The small molecule below binds the protein below.
Small molecule (SMILES): CC(=O)N[C@@H]1[C@@H](O)[C@H](O)[C@@H](CO)O[C@H]1O

Binding-site contacts:
Ligand atom C8 contacts residue LYS7 of chain 1.B at 3.7 Å.
Ligand atom C7 contacts residue ASN11 of chain 1.B at 3.2 Å.
Ligand atom C2 contacts residue THR13 of chain 1.B at 3.6 Å.
Ligand atom N2 contacts residue THR13 of chain 1.B at 3.7 Å.
Ligand atom O6 contacts residue ASN11 of chain 1.B at 4.4 Å.
Ligand atom O6 contacts residue GLY12 of chain 1.B at 4.1 Å.
Ligand atom C2 contacts residue ASN11 of chain 1.B at 2.4 Å.
Ligand atom C5 contacts residue ASN11 of chain 1.B at 3.7 Å.
Ligand atom O7 contacts residue ASN11 of chain 1.B at 3.4 Å (h-bond).
Ligand atom O5 contacts residue ASN11 of chain 1.B at 2.3 Å (h-bond).
Ligand atom C3 contacts residue ASN11 of chain 1.B at 3.8 Å.
Ligand atom C1 contacts residue THR13 of chain 1.B at 4.0 Å.
Ligand atom C8 contacts residue ASN11 of chain 1.B at 3.4 Å.
Ligand atom C4 contacts residue ASN11 of chain 1.B at 4.1 Å.
Ligand atom C1 contacts residue ASN11 of chain 1.B at 1.4 Å.
Ligand atom O6 contacts residue THR13 of chain 1.B at 4.1 Å.
Ligand atom N2 contacts residue ASN11 of chain 1.B at 3.0 Å (h-bond).
Ligand atom O5 contacts residue THR13 of chain 1.B at 4.4 Å.

Sequence of chain 1.B:
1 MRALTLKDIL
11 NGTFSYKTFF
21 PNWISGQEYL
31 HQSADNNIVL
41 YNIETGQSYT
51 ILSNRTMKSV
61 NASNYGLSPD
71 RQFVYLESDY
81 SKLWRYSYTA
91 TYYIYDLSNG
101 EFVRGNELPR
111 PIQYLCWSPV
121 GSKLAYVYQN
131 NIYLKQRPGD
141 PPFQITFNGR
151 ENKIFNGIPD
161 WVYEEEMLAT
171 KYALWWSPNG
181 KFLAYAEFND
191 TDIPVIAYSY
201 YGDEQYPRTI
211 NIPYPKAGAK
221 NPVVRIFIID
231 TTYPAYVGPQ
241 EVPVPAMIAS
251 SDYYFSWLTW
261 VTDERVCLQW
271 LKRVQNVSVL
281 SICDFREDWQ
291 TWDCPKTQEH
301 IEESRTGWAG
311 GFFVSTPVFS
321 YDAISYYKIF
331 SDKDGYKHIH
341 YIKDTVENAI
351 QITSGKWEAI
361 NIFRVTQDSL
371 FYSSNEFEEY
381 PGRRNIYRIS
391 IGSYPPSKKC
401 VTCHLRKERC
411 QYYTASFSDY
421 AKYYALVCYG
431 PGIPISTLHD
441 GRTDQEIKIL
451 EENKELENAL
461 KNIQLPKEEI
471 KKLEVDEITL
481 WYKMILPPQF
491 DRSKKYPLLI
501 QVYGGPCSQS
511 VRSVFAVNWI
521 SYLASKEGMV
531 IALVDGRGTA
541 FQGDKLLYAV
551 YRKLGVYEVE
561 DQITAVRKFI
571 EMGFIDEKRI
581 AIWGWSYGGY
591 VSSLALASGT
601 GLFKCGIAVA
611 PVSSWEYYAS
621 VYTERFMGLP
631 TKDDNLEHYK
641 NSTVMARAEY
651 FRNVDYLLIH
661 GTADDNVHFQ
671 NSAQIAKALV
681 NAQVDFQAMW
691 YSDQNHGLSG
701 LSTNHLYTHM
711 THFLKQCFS